A protein and the small-molecule ligand that binds it are described below.
Small molecule (SMILES): O=c1[nH]cnc2c1ncn2[C@@H]1O[C@H](COP(=O)(O)O)[C@@H](O)[C@H]1O

Sequence of chain 4.B:
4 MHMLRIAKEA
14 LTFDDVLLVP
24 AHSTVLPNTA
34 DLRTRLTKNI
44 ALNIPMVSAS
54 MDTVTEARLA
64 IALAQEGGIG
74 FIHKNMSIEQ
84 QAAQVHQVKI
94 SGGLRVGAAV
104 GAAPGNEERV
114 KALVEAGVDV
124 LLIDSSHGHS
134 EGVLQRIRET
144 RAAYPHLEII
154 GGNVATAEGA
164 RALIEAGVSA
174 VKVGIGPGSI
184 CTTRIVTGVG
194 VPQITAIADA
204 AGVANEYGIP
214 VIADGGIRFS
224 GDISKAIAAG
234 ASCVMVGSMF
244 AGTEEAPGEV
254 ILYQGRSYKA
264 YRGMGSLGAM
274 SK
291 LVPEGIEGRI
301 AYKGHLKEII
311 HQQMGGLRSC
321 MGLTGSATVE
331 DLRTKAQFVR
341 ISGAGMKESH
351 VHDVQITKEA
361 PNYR

Binding-site contacts:
Ligand atom P contacts residue SER182 of chain 4.B at 3.7 Å.
Ligand atom C2 contacts residue MOA1 of chain 4.G at 2.9 Å.
Ligand atom O3' contacts residue MET238 of chain 4.B at 3.6 Å (h-bond).
Ligand atom O2P contacts residue SER182 of chain 4.B at 2.6 Å (h-bond).
Ligand atom C5 contacts residue MET267 of chain 4.B at 3.7 Å (hydrophobic).
Ligand atom C3' contacts residue ASP217 of chain 4.B at 3.3 Å.
Ligand atom C4 contacts residue MOA1 of chain 4.G at 3.6 Å.
Ligand atom N1 contacts residue CYS184 of chain 4.B at 3.6 Å.
Ligand atom N7 contacts residue MET267 of chain 4.B at 2.9 Å (h-bond).
Ligand atom O2P contacts residue SER241 of chain 4.B at 2.9 Å (h-bond).
Ligand atom N1 contacts residue MOA1 of chain 4.G at 3.0 Å (h-bond).
Ligand atom O2P contacts residue TYR264 of chain 4.B at 2.6 Å (h-bond).
Ligand atom O6 contacts residue MET267 of chain 4.B at 3.3 Å (h-bond).
Ligand atom O5' contacts residue GLY181 of chain 4.B at 3.5 Å.
Ligand atom O1P contacts residue VAL239 of chain 4.B at 3.7 Å.
Ligand atom N3 contacts residue MOA1 of chain 4.G at 3.2 Å.
Ligand atom O6 contacts residue GLY266 of chain 4.B at 3.2 Å.
Ligand atom C5 contacts residue ILE183 of chain 4.B at 3.5 Å (hydrophobic).
Ligand atom O3P contacts residue SER182 of chain 4.B at 2.9 Å (h-bond).
Ligand atom C5' contacts residue TYR264 of chain 4.B at 3.7 Å (hydrophobic).
Ligand atom O3P contacts residue GLY219 of chain 4.B at 2.9 Å (h-bond).
Ligand atom N3 contacts residue CYS184 of chain 4.B at 3.4 Å.
Ligand atom O6 contacts residue GLY268 of chain 4.B at 2.8 Å (h-bond).
Ligand atom C4' contacts residue ASP217 of chain 4.B at 3.5 Å.
Ligand atom C4 contacts residue ILE183 of chain 4.B at 3.6 Å (hydrophobic).
Ligand atom O6 contacts residue GLY295 of chain 4.B at 3.3 Å.
Ligand atom O1P contacts residue SER241 of chain 4.B at 3.6 Å (h-bond).
Ligand atom O3P contacts residue GLY181 of chain 4.B at 3.5 Å.
Ligand atom N1 contacts residue GLU294 of chain 4.B at 2.8 Å (salt-bridge).
Ligand atom N7 contacts residue GLY266 of chain 4.B at 3.4 Å.
Ligand atom C2 contacts residue GLU294 of chain 4.B at 3.5 Å.
Ligand atom O3' contacts residue ASP217 of chain 4.B at 2.3 Å (salt-bridge).
Ligand atom C2 contacts residue CYS184 of chain 4.B at 2.9 Å (hydrophobic).
Ligand atom O3' contacts residue ALA52 of chain 4.B at 3.5 Å.
Ligand atom O2' contacts residue ASP217 of chain 4.B at 2.4 Å (salt-bridge).
Ligand atom C2' contacts residue ASP217 of chain 4.B at 3.6 Å.
Ligand atom N7 contacts residue ILE183 of chain 4.B at 3.7 Å.
Ligand atom O2' contacts residue MOA1 of chain 4.G at 3.4 Å.
Ligand atom O5' contacts residue GLY218 of chain 4.B at 3.7 Å.
Ligand atom O1P contacts residue GLY240 of chain 4.B at 2.9 Å (h-bond).